This small molecule binds to this protein.
Small molecule (SMILES): CC(=O)N[C@@H]1[C@@H](O)[C@H](O)[C@@H](CO)O[C@H]1O

Sequence of chain 1.K:
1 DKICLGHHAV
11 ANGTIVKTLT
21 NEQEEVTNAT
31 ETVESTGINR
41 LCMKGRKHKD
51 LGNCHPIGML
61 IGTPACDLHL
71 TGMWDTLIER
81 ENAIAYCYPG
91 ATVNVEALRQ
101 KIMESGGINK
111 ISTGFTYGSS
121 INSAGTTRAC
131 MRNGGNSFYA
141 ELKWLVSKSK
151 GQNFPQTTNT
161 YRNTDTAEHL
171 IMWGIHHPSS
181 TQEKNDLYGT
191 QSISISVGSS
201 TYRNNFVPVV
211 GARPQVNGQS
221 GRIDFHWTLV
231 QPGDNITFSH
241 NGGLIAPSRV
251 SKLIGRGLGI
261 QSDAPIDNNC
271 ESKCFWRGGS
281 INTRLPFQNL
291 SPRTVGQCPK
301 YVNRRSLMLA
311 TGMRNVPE

Binding-site contacts:
Ligand atom C8 contacts residue ASN235 of chain 1.G at 4.4 Å.
Ligand atom O7 contacts residue PRO214 of chain 1.K at 3.7 Å.
Ligand atom O5 contacts residue ASN235 of chain 1.G at 2.4 Å (h-bond).
Ligand atom C3 contacts residue ASN235 of chain 1.G at 3.7 Å.
Ligand atom C8 contacts residue ASP234 of chain 1.G at 3.5 Å.
Ligand atom C1 contacts residue ASN235 of chain 1.G at 1.4 Å.
Ligand atom C1 contacts residue ARG162 of chain 1.G at 3.9 Å.
Ligand atom C6 contacts residue ARG162 of chain 1.G at 4.3 Å.
Ligand atom C7 contacts residue PRO214 of chain 1.K at 4.3 Å (hydrophobic).
Ligand atom N2 contacts residue ASN235 of chain 1.G at 2.7 Å (h-bond).
Ligand atom C8 contacts residue GLY233 of chain 1.G at 3.6 Å.
Ligand atom C5 contacts residue ASN235 of chain 1.G at 3.7 Å.
Ligand atom C7 contacts residue ASN235 of chain 1.G at 3.4 Å.
Ligand atom O5 contacts residue ARG162 of chain 1.G at 3.7 Å.
Ligand atom C2 contacts residue ASN235 of chain 1.G at 2.3 Å.
Ligand atom C8 contacts residue SER200 of chain 1.G at 3.9 Å.
Ligand atom C5 contacts residue ARG162 of chain 1.G at 4.3 Å.
Ligand atom O6 contacts residue ARG162 of chain 1.G at 3.0 Å (salt-bridge).
Ligand atom O7 contacts residue ASN235 of chain 1.G at 3.7 Å.
Ligand atom C4 contacts residue ASN235 of chain 1.G at 4.2 Å.
Ligand atom C7 contacts residue GLY233 of chain 1.G at 4.2 Å.
Ligand atom N2 contacts residue GLY233 of chain 1.G at 3.6 Å (h-bond).

Sequence of chain 1.G:
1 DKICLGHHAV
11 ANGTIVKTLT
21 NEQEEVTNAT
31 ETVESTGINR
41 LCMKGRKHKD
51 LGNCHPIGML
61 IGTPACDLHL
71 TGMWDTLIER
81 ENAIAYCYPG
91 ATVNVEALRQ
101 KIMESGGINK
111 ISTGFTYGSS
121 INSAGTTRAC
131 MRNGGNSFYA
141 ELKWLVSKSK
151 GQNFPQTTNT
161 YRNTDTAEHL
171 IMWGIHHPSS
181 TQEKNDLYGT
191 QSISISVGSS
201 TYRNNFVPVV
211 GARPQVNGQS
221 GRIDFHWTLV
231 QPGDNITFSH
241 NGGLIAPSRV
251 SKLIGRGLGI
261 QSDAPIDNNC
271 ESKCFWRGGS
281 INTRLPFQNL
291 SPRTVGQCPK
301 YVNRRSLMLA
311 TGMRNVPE